Binding-site contacts:
Ligand atom O2' contacts residue TYR163 of chain 3.A at 3.2 Å (h-bond).
Ligand atom CAZ contacts residue ALA162 of chain 3.A at 3.5 Å (hydrophobic).
Ligand atom N6 contacts residue TYR163 of chain 3.A at 3.5 Å.
Ligand atom C2' contacts residue GLU123 of chain 3.A at 3.4 Å.
Ligand atom CAP contacts residue GLY46 of chain 3.A at 3.5 Å.
Ligand atom N6 contacts residue ALA185 of chain 2.A at 3.0 Å (h-bond).
Ligand atom C2 contacts residue SER166 of chain 3.A at 3.3 Å.
Ligand atom CAU contacts residue ASP45 of chain 3.A at 3.8 Å.
Ligand atom CAS contacts residue ASN122 of chain 3.A at 3.6 Å.
Ligand atom CAW contacts residue THR161 of chain 3.A at 3.5 Å.
Ligand atom NAX contacts residue THR161 of chain 3.A at 2.7 Å (h-bond).
Ligand atom CAY contacts residue THR161 of chain 3.A at 3.6 Å.
Ligand atom C3' contacts residue GLU123 of chain 3.A at 3.3 Å.
Ligand atom N6 contacts residue ASP150 of chain 2.A at 2.9 Å (salt-bridge).
Ligand atom O3' contacts residue GLU123 of chain 3.A at 2.9 Å (salt-bridge).
Ligand atom NBB contacts residue ALA162 of chain 3.A at 3.6 Å.
Ligand atom NBB contacts residue SER158 of chain 3.A at 3.2 Å (h-bond).
Ligand atom N3 contacts residue TYR163 of chain 3.A at 3.6 Å.
Ligand atom C6 contacts residue TYR163 of chain 3.A at 3.5 Å (hydrophobic).
Ligand atom N1 contacts residue SER166 of chain 3.A at 3.4 Å (h-bond).
Ligand atom NBB contacts residue ASN122 of chain 3.A at 3.1 Å (h-bond).
Ligand atom O2' contacts residue GLU123 of chain 3.A at 2.6 Å (salt-bridge).
Ligand atom NBB contacts residue TYR75 of chain 3.A at 3.7 Å.
Ligand atom N1 contacts residue ALA185 of chain 2.A at 3.6 Å.
Ligand atom OBD contacts residue ASP45 of chain 3.A at 3.5 Å.
Ligand atom NBA contacts residue ASN122 of chain 3.A at 2.9 Å (h-bond).
Ligand atom OBK contacts residue ILE187 of chain 2.A at 3.5 Å.
Ligand atom CAP contacts residue LEU49 of chain 3.A at 3.7 Å (hydrophobic).
Ligand atom O3' contacts residue ASN122 of chain 3.A at 3.2 Å (h-bond).
Ligand atom C2' contacts residue TYR163 of chain 3.A at 3.8 Å (hydrophobic).
Ligand atom CAQ contacts residue LEU49 of chain 3.A at 3.6 Å (hydrophobic).
Ligand atom C5 contacts residue TYR163 of chain 3.A at 3.6 Å (hydrophobic).
Ligand atom NAX contacts residue PHE74 of chain 3.A at 3.5 Å.
Ligand atom CAY contacts residue ALA162 of chain 3.A at 3.5 Å (hydrophobic).
Ligand atom NBG contacts residue ASP45 of chain 3.A at 2.9 Å (salt-bridge).
Ligand atom C6 contacts residue ALA185 of chain 2.A at 3.8 Å (hydrophobic).
Ligand atom CAR contacts residue ASN122 of chain 3.A at 3.7 Å.
Ligand atom CAW contacts residue PHE74 of chain 3.A at 3.3 Å (hydrophobic).
Ligand atom NBB contacts residue THR161 of chain 3.A at 3.6 Å (h-bond).
Ligand atom O2' contacts residue ALA162 of chain 3.A at 3.3 Å.

A protein and the small-molecule ligand that binds it are described below.
Small molecule (SMILES): NC[C@H]1O[C@@H](n2c(C#CCOC[C@H]3O[C@@H](n4cnc5c(N)ncnc54)[C@H](O)[C@@H]3O)nc3c(N)ncnc32)[C@H](O)[C@@H]1O

Sequence of chain 2.A:
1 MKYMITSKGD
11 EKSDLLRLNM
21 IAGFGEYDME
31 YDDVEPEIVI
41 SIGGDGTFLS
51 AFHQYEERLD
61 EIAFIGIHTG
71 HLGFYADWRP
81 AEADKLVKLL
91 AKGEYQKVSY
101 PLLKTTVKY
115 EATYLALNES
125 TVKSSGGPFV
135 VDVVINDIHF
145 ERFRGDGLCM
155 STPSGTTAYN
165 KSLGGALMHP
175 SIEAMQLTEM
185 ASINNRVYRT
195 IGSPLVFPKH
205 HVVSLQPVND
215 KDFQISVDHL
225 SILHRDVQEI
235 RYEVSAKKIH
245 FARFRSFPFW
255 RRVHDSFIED

Sequence of chain 3.A:
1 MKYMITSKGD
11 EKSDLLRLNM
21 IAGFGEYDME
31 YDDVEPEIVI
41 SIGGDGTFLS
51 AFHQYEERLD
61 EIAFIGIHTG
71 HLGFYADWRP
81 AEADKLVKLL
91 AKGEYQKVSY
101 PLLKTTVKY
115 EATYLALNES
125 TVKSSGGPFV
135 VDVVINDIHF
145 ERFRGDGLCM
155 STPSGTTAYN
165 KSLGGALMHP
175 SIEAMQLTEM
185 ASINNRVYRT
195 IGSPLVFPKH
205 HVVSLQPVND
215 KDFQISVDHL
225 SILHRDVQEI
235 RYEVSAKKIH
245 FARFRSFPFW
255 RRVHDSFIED